Sequence of chain 1.D:
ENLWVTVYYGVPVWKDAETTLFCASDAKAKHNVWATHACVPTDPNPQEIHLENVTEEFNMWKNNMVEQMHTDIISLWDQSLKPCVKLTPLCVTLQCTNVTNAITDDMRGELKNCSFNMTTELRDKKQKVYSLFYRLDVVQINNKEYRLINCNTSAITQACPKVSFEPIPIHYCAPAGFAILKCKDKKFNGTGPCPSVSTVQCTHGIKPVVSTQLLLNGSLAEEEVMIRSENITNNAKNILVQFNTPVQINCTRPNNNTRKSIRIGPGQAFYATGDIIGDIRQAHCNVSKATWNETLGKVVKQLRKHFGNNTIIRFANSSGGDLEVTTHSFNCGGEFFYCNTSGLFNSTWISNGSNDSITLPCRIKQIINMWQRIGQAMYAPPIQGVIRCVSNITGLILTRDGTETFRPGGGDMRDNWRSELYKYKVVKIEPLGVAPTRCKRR

The protein below binds the small molecule below.
Small molecule (SMILES): CC(=O)N[C@@H]1[C@@H](O)[C@H](O)[C@@H](CO)O[C@H]1O

Binding-site contacts:
Ligand atom C7 contacts residue SER244 of chain 1.D at 4.2 Å.
Ligand atom O7 contacts residue ASN204 of chain 1.D at 3.0 Å (h-bond).
Ligand atom N2 contacts residue THR206 of chain 1.D at 4.3 Å.
Ligand atom O5 contacts residue THR206 of chain 1.D at 4.4 Å.
Ligand atom C8 contacts residue ILE247 of chain 1.D at 3.7 Å (hydrophobic).
Ligand atom C8 contacts residue SER244 of chain 1.D at 3.1 Å.
Ligand atom C4 contacts residue ASN204 of chain 1.D at 4.2 Å.
Ligand atom N2 contacts residue ASN204 of chain 1.D at 2.8 Å (h-bond).
Ligand atom C5 contacts residue THR206 of chain 1.D at 4.2 Å.
Ligand atom O5 contacts residue ASN204 of chain 1.D at 2.4 Å (h-bond).
Ligand atom C8 contacts residue GLU245 of chain 1.D at 3.5 Å.
Ligand atom O7 contacts residue HIS321 of chain 1.D at 4.3 Å.
Ligand atom C1 contacts residue THR206 of chain 1.D at 4.0 Å.
Ligand atom C5 contacts residue ASN204 of chain 1.D at 3.7 Å.
Ligand atom C1 contacts residue ASN204 of chain 1.D at 1.4 Å.
Ligand atom O7 contacts residue ILE247 of chain 1.D at 3.4 Å.
Ligand atom C8 contacts residue ASN204 of chain 1.D at 4.3 Å.
Ligand atom C3 contacts residue ASN204 of chain 1.D at 3.8 Å.
Ligand atom C7 contacts residue ASN204 of chain 1.D at 3.1 Å.
Ligand atom C7 contacts residue ILE247 of chain 1.D at 4.0 Å (hydrophobic).
Ligand atom C2 contacts residue ASN204 of chain 1.D at 2.4 Å.